The small molecule below binds the protein below.
Small molecule (SMILES): CC(C)[C@@H](C)/C=C/[C@@H](C)[C@H]1CC[C@H]2C3=CC=C4C[C@@H](O)CC[C@]4(C)[C@H]3CC[C@]12C

Sequence of chain 1.B:
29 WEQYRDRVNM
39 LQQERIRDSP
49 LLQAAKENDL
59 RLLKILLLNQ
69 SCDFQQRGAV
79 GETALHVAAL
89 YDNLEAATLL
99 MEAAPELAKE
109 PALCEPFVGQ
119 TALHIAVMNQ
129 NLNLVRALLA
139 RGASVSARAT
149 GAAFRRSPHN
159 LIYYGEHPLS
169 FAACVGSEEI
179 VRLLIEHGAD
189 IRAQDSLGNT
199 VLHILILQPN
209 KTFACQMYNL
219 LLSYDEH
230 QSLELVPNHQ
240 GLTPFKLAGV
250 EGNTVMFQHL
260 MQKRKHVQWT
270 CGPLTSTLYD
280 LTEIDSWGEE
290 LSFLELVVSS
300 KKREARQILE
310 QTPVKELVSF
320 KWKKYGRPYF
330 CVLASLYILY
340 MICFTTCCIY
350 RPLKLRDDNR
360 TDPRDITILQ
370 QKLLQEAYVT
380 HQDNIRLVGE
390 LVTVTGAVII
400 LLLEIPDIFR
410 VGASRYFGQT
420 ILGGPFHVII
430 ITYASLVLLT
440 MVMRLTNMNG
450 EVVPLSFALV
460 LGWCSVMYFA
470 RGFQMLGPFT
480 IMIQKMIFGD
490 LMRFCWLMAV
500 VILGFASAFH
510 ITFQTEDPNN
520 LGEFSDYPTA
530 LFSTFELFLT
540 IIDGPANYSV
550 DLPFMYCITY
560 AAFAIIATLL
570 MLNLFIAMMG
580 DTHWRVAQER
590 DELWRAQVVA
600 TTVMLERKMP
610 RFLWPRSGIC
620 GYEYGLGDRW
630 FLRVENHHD

Binding-site contacts:
Ligand atom C25 contacts residue PHE456 of chain 1.B at 3.8 Å (hydrophobic).
Ligand atom C1 contacts residue MET466 of chain 1.B at 3.7 Å (hydrophobic).
Ligand atom C9 contacts residue ILE486 of chain 1.B at 3.8 Å (hydrophobic).
Ligand atom O1 contacts residue THR479 of chain 1.B at 2.9 Å (h-bond).
Ligand atom C24 contacts residue ALA561 of chain 1.C at 3.6 Å (hydrophobic).
Ligand atom C23 contacts residue ALA561 of chain 1.C at 3.5 Å (hydrophobic).
Ligand atom C21 contacts residue VAL459 of chain 1.B at 3.3 Å (hydrophobic).
Ligand atom C4 contacts residue GLN483 of chain 1.B at 4.0 Å.
Ligand atom C18 contacts residue ILE428 of chain 1.B at 3.7 Å (hydrophobic).
Ligand atom C2 contacts residue THR479 of chain 1.B at 3.9 Å.
Ligand atom C11 contacts residue CYS463 of chain 1.B at 4.0 Å (hydrophobic).
Ligand atom C27 contacts residue PHE456 of chain 1.B at 3.5 Å (hydrophobic).
Ligand atom C3 contacts residue THR479 of chain 1.B at 3.8 Å.
Ligand atom C1 contacts residue ILE482 of chain 1.B at 3.7 Å (hydrophobic).
Ligand atom C1 contacts residue ILE486 of chain 1.B at 4.2 Å (hydrophobic).
Ligand atom C8 contacts residue ILE486 of chain 1.B at 4.1 Å (hydrophobic).
Ligand atom C23 contacts residue VAL459 of chain 1.B at 4.1 Å (hydrophobic).
Ligand atom O1 contacts residue GLN483 of chain 1.B at 3.1 Å.
Ligand atom C2 contacts residue PHE425 of chain 1.B at 4.1 Å (hydrophobic).
Ligand atom C2 contacts residue ILE482 of chain 1.B at 3.9 Å (hydrophobic).
Ligand atom C2 contacts residue MET466 of chain 1.B at 3.9 Å (hydrophobic).
Ligand atom C19 contacts residue ILE428 of chain 1.B at 3.8 Å (hydrophobic).
Ligand atom O1 contacts residue PHE425 of chain 1.B at 4.0 Å.
Ligand atom C18 contacts residue LEU460 of chain 1.B at 3.8 Å (hydrophobic).
Ligand atom C26 contacts residue ALA561 of chain 1.C at 3.7 Å (hydrophobic).
Ligand atom C19 contacts residue PHE425 of chain 1.B at 3.7 Å (hydrophobic).
Ligand atom C18 contacts residue CYS463 of chain 1.B at 4.1 Å (hydrophobic).
Ligand atom C26 contacts residue PHE456 of chain 1.B at 4.1 Å (hydrophobic).
Ligand atom C27 contacts residue VAL459 of chain 1.B at 4.1 Å (hydrophobic).
Ligand atom C12 contacts residue ILE565 of chain 1.C at 4.1 Å (hydrophobic).
Ligand atom C6 contacts residue PRO424 of chain 1.B at 3.8 Å (hydrophobic).
Ligand atom C7 contacts residue ILE428 of chain 1.B at 3.8 Å (hydrophobic).
Ligand atom C19 contacts residue CYS463 of chain 1.B at 3.7 Å (hydrophobic).
Ligand atom C26 contacts residue VAL459 of chain 1.B at 4.1 Å (hydrophobic).
Ligand atom C19 contacts residue MET466 of chain 1.B at 4.1 Å (hydrophobic).
Ligand atom C12 contacts residue CYS463 of chain 1.B at 4.0 Å (hydrophobic).
Ligand atom C4 contacts residue PHE425 of chain 1.B at 3.9 Å (hydrophobic).
Ligand atom C21 contacts residue PHE504 of chain 1.C at 3.7 Å (hydrophobic).
Ligand atom C3 contacts residue GLN483 of chain 1.B at 3.5 Å.
Ligand atom C20 contacts residue VAL459 of chain 1.B at 3.9 Å (hydrophobic).

Sequence of chain 1.C:
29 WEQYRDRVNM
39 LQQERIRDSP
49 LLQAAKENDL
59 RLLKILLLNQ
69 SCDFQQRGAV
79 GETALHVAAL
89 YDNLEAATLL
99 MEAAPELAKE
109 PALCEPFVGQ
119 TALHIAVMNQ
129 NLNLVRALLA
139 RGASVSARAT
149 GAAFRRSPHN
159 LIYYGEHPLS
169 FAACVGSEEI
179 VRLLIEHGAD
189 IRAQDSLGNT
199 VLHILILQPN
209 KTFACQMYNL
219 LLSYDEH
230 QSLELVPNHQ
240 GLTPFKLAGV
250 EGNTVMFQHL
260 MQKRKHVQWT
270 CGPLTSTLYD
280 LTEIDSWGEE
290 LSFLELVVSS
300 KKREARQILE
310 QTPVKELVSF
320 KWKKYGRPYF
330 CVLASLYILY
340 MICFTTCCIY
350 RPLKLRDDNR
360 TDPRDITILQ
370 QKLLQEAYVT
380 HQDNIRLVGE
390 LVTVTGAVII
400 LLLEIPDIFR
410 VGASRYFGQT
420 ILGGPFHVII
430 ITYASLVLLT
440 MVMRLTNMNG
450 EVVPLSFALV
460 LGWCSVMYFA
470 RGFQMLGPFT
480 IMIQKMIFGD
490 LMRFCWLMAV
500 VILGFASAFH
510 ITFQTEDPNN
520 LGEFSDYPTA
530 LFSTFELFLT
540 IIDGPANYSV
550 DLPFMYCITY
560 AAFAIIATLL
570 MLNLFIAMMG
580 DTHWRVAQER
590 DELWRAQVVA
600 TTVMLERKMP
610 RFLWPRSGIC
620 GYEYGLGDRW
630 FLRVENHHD